The small molecule below binds the protein below.
Small molecule (SMILES): CC[C@H](C)[C@H](NC(=O)[C@H](CO)NC(=O)[C@@H](N)Cc1ccccc1)C(=O)O.N[C@H](C=O)CCC(=O)O

Sequence of chain 1.C:
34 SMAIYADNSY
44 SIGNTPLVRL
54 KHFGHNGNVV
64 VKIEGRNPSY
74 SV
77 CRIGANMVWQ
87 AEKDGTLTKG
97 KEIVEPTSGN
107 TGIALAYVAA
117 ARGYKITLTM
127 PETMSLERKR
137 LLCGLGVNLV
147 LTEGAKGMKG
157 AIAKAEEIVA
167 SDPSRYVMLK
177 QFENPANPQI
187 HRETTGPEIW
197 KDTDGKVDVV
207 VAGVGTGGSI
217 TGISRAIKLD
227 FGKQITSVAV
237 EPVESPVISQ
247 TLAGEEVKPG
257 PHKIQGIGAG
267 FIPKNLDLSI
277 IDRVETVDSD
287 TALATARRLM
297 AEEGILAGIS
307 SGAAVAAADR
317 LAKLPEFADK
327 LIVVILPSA

Binding-site contacts:
Ligand atom O contacts residue SER104 of chain 1.C at 3.2 Å (h-bond).
Ligand atom CE2 contacts residue PHE267 of chain 1.C at 3.8 Å (hydrophobic).
Ligand atom CB contacts residue GLN261 of chain 1.C at 3.7 Å.
Ligand atom OE2 contacts residue PHE267 of chain 1.C at 3.8 Å.
Ligand atom CE1 contacts residue MET154 of chain 1.C at 3.8 Å (hydrophobic).
Ligand atom OE2 contacts residue ALA265 of chain 1.C at 2.7 Å (h-bond).
Ligand atom O contacts residue GLN177 of chain 1.C at 3.1 Å (h-bond).
Ligand atom O contacts residue GLY262 of chain 1.C at 3.1 Å (h-bond).
Ligand atom CB contacts residue ALA265 of chain 1.C at 3.8 Å (hydrophobic).
Ligand atom O contacts residue MET154 of chain 1.C at 3.3 Å.
Ligand atom O contacts residue THR103 of chain 1.C at 2.7 Å (h-bond).
Ligand atom O contacts residue GLN261 of chain 1.C at 3.8 Å.
Ligand atom OXT contacts residue ASN106 of chain 1.C at 3.1 Å (h-bond).
Ligand atom CD2 contacts residue ALA265 of chain 1.C at 3.3 Å (hydrophobic).
Ligand atom CE1 contacts residue PHE178 of chain 1.C at 3.4 Å (hydrophobic).
Ligand atom CG2 contacts residue THR212 of chain 1.C at 3.8 Å.
Ligand atom CE2 contacts residue MET154 of chain 1.C at 3.7 Å (hydrophobic).
Ligand atom CG1 contacts residue GLY262 of chain 1.C at 3.4 Å.
Ligand atom OG contacts residue SER104 of chain 1.C at 3.0 Å (h-bond).
Ligand atom CZ contacts residue MET154 of chain 1.C at 3.7 Å (hydrophobic).
Ligand atom OXT contacts residue THR107 of chain 1.C at 2.8 Å (h-bond).
Ligand atom CB contacts residue SER104 of chain 1.C at 3.3 Å.
Ligand atom CA contacts residue SER104 of chain 1.C at 3.2 Å.
Ligand atom CD contacts residue ALA265 of chain 1.C at 3.4 Å (hydrophobic).
Ligand atom OG contacts residue GLY105 of chain 1.C at 3.4 Å.
Ligand atom O contacts residue THR107 of chain 1.C at 3.7 Å.
Ligand atom C contacts residue THR103 of chain 1.C at 3.5 Å.
Ligand atom CZ contacts residue PHE267 of chain 1.C at 3.8 Å (hydrophobic).
Ligand atom C contacts residue THR107 of chain 1.C at 3.6 Å.
Ligand atom C contacts residue GLY105 of chain 1.C at 3.8 Å.
Ligand atom CG2 contacts residue LLP76 of chain 1.C at 3.7 Å.
Ligand atom CG contacts residue ALA265 of chain 1.C at 3.8 Å (hydrophobic).
Ligand atom CD1 contacts residue PHE178 of chain 1.C at 3.8 Å (hydrophobic).
Ligand atom O contacts residue MET154 of chain 1.C at 3.2 Å (h-bond).
Ligand atom OXT contacts residue THR103 of chain 1.C at 3.6 Å.
Ligand atom CG contacts residue ALA265 of chain 1.C at 3.7 Å (hydrophobic).
Ligand atom OXT contacts residue GLY105 of chain 1.C at 3.5 Å.
Ligand atom CG2 contacts residue GLN177 of chain 1.C at 3.3 Å.
Ligand atom CE2 contacts residue ALA265 of chain 1.C at 3.7 Å (hydrophobic).
Ligand atom N contacts residue MET154 of chain 1.C at 3.6 Å.